Binding-site contacts:
Ligand atom CB contacts residue GLU246 of chain 1.B at 3.4 Å.
Ligand atom C contacts residue ILE62 of chain 1.B at 4.0 Å (hydrophobic).
Ligand atom CD2 contacts residue LEU83 of chain 1.B at 3.9 Å (hydrophobic).
Ligand atom C contacts residue LYS66 of chain 1.B at 3.6 Å.
Ligand atom CB contacts residue LEU243 of chain 1.B at 4.0 Å (hydrophobic).
Ligand atom CB contacts residue LYS66 of chain 1.B at 3.9 Å.
Ligand atom CA contacts residue LYS66 of chain 1.B at 4.0 Å.
Ligand atom CD1 contacts residue LEU243 of chain 1.B at 3.3 Å (hydrophobic).
Ligand atom CB contacts residue GLU246 of chain 1.B at 4.0 Å.
Ligand atom CA contacts residue GLU246 of chain 1.B at 3.6 Å.
Ligand atom CD contacts residue GLU84 of chain 1.B at 3.6 Å.
Ligand atom CG2 contacts residue LEU243 of chain 1.B at 3.7 Å (hydrophobic).
Ligand atom CD2 contacts residue GLN79 of chain 1.B at 3.9 Å.
Ligand atom O contacts residue ILE62 of chain 1.B at 3.9 Å.
Ligand atom C contacts residue GLU246 of chain 1.B at 3.5 Å.
Ligand atom NZ contacts residue GLU84 of chain 1.B at 3.2 Å (salt-bridge).
Ligand atom CA contacts residue GLU246 of chain 1.B at 3.5 Å.
Ligand atom ND1 contacts residue LEU76 of chain 1.B at 3.7 Å.
Ligand atom CD2 contacts residue GLU84 of chain 1.B at 3.5 Å.
Ligand atom CD2 contacts residue ILE62 of chain 1.B at 3.4 Å (hydrophobic).
Ligand atom N contacts residue LYS66 of chain 1.B at 4.0 Å.
Ligand atom CD1 contacts residue ASP242 of chain 1.B at 3.3 Å.
Ligand atom CD1 contacts residue ILE62 of chain 1.B at 3.6 Å (hydrophobic).
Ligand atom CD1 contacts residue VAL80 of chain 1.B at 3.8 Å (hydrophobic).
Ligand atom CE contacts residue GLU84 of chain 1.B at 4.0 Å.
Ligand atom N contacts residue GLU246 of chain 1.B at 3.9 Å.
Ligand atom CE1 contacts residue LEU76 of chain 1.B at 3.3 Å (hydrophobic).
Ligand atom CB contacts residue LEU76 of chain 1.B at 3.5 Å (hydrophobic).
Ligand atom CD2 contacts residue VAL80 of chain 1.B at 3.9 Å (hydrophobic).
Ligand atom NE2 contacts residue LEU76 of chain 1.B at 3.6 Å.
Ligand atom N contacts residue GLU246 of chain 1.B at 2.8 Å (salt-bridge).
Ligand atom CG contacts residue LEU76 of chain 1.B at 3.6 Å (hydrophobic).
Ligand atom O contacts residue LYS66 of chain 1.B at 3.5 Å (salt-bridge).
Ligand atom CD2 contacts residue MET247 of chain 1.B at 3.5 Å (hydrophobic).
Ligand atom CG contacts residue ILE62 of chain 1.B at 3.9 Å (hydrophobic).
Ligand atom CG1 contacts residue GLU246 of chain 1.B at 3.6 Å.
Ligand atom CD2 contacts residue LEU243 of chain 1.B at 3.9 Å (hydrophobic).
Ligand atom CG contacts residue GLU246 of chain 1.B at 3.8 Å.
Ligand atom CD1 contacts residue GLN79 of chain 1.B at 4.0 Å.
Ligand atom CD contacts residue LEU76 of chain 1.B at 3.8 Å (hydrophobic).

A small-molecule ligand and the protein it binds are described below.
Small molecule (SMILES): CC[C@H](C)[C@H](NC(=O)[C@@H](N)CCCCN)C(=O)N[C@@H](CC(C)C)C(=O)N[C@@H](Cc1cnc[nH]1)C(=O)N[C@@H](CCCN=C(N)N)C(=O)N[C@@H](CC(C)C)C(=O)N[C@@H](CC(C)C)C(=O)N[C@@H](CCC(N)=O)C(=O)N[C@H](C=O)CC(=O)O

Sequence of chain 1.B:
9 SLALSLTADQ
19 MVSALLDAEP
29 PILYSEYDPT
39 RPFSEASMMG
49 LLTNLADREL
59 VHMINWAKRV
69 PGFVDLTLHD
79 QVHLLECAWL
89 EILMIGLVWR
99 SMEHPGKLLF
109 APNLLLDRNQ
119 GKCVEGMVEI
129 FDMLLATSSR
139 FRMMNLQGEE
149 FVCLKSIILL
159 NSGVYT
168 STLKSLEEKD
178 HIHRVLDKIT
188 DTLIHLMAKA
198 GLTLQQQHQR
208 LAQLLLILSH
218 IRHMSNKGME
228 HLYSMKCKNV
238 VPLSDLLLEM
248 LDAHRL